A small-molecule ligand and the protein it binds are described below.
Small molecule (SMILES): CC(=O)N[C@@H]1[C@@H](O)[C@H](O)[C@@H](CO)O[C@H]1O

Sequence of chain 1.C:
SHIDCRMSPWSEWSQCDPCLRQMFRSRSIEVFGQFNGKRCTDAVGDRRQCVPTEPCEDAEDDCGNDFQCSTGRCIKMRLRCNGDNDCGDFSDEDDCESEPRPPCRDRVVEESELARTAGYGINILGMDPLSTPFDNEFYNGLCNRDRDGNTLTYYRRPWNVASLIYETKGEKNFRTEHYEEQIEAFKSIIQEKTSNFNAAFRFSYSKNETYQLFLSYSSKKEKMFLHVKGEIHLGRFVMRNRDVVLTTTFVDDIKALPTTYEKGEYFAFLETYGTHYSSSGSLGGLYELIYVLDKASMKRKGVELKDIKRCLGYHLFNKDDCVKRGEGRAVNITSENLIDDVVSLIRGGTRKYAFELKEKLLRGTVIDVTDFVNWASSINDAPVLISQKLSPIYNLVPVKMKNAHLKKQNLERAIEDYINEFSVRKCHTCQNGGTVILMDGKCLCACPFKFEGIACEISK

Binding-site contacts:
Ligand atom C4 contacts residue THR497 of chain 1.C at 4.2 Å.
Ligand atom O5 contacts residue ALA508 of chain 1.C at 4.2 Å.
Ligand atom C3 contacts residue THR497 of chain 1.C at 3.7 Å.
Ligand atom C6 contacts residue ALA508 of chain 1.C at 4.2 Å (hydrophobic).
Ligand atom C1 contacts residue GLY495 of chain 1.C at 4.5 Å.
Ligand atom O3 contacts residue GLY495 of chain 1.C at 4.5 Å.
Ligand atom N2 contacts residue THR497 of chain 1.C at 2.8 Å (h-bond).
Ligand atom O5 contacts residue THR497 of chain 1.C at 2.4 Å (h-bond).
Ligand atom N2 contacts residue GLY495 of chain 1.C at 4.4 Å.
Ligand atom O7 contacts residue THR497 of chain 1.C at 3.8 Å.
Ligand atom C2 contacts residue GLY495 of chain 1.C at 3.8 Å.
Ligand atom C1 contacts residue THR497 of chain 1.C at 1.4 Å.
Ligand atom C2 contacts residue THR497 of chain 1.C at 2.3 Å.
Ligand atom C5 contacts residue THR497 of chain 1.C at 3.7 Å.
Ligand atom C7 contacts residue THR497 of chain 1.C at 3.5 Å.